Sequence of chain 1.B:
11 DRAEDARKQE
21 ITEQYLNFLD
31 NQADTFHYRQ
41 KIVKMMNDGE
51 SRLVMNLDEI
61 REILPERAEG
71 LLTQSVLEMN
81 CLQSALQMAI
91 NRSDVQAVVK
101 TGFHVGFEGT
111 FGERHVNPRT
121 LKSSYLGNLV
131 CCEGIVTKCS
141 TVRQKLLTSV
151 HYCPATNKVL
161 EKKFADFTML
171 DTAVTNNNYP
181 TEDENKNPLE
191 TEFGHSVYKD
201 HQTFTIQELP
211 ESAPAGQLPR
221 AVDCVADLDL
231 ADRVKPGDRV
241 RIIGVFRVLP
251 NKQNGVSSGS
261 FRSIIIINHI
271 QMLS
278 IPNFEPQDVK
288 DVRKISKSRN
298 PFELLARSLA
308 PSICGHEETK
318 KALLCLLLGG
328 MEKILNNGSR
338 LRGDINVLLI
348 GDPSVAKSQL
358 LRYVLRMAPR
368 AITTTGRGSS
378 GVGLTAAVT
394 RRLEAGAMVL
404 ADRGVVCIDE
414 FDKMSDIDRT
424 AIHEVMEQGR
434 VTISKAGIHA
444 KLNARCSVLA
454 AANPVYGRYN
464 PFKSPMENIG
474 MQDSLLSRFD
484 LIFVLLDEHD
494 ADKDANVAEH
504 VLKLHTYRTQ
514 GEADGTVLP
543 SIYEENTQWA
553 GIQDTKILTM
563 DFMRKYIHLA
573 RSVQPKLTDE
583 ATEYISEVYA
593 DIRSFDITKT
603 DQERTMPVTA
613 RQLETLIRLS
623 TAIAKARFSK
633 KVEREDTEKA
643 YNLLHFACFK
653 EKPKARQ

Binding-site contacts:
Ligand atom O3G contacts residue ARG481 of chain 1.B at 2.8 Å (salt-bridge).
Ligand atom N1 contacts residue PHE354 of chain 1.F at 3.7 Å.
Ligand atom O1A contacts residue SER397 of chain 1.F at 3.0 Å (h-bond).
Ligand atom C8 contacts residue GLY393 of chain 1.F at 3.4 Å.
Ligand atom PB contacts residue LYS396 of chain 1.F at 3.6 Å.
Ligand atom O2' contacts residue GLU616 of chain 1.B at 3.5 Å (salt-bridge).
Ligand atom C6 contacts residue LEU542 of chain 1.F at 3.8 Å (hydrophobic).
Ligand atom C1' contacts residue GLU616 of chain 1.B at 3.6 Å.
Ligand atom O1G contacts residue ASN498 of chain 1.F at 3.0 Å (h-bond).
Ligand atom O2G contacts residue SER397 of chain 1.F at 3.7 Å.
Ligand atom C8 contacts residue ALA612 of chain 1.B at 3.7 Å (hydrophobic).
Ligand atom O2A contacts residue ARG613 of chain 1.B at 3.5 Å (salt-bridge).
Ligand atom C3' contacts residue GLU616 of chain 1.B at 3.7 Å.
Ligand atom O2A contacts residue GLU430 of chain 1.B at 3.7 Å.
Ligand atom O1B contacts residue MG1 of chain 1.EA at 2.1 Å.
Ligand atom O2B contacts residue VAL394 of chain 1.F at 3.4 Å (h-bond).
Ligand atom O3G contacts residue ARG613 of chain 1.B at 3.1 Å (salt-bridge).
Ligand atom O3' contacts residue GLU616 of chain 1.B at 2.7 Å (salt-bridge).
Ligand atom N3B contacts residue GLY393 of chain 1.F at 3.1 Å (h-bond).
Ligand atom O2A contacts residue SER397 of chain 1.F at 3.4 Å (h-bond).
Ligand atom O1A contacts residue ALA395 of chain 1.F at 3.3 Å.
Ligand atom O2B contacts residue LYS396 of chain 1.F at 2.6 Å (salt-bridge).
Ligand atom O3A contacts residue VAL394 of chain 1.F at 3.6 Å (h-bond).
Ligand atom O2G contacts residue MG1 of chain 1.EA at 2.0 Å.
Ligand atom O1G contacts residue LYS396 of chain 1.F at 2.9 Å (salt-bridge).
Ligand atom N6 contacts residue LEU542 of chain 1.F at 3.4 Å.
Ligand atom O1A contacts residue LYS396 of chain 1.F at 3.4 Å (salt-bridge).
Ligand atom O1B contacts residue SER397 of chain 1.F at 2.6 Å (h-bond).
Ligand atom O2G contacts residue ARG481 of chain 1.B at 3.6 Å.
Ligand atom N3B contacts residue ARG613 of chain 1.B at 3.5 Å (salt-bridge).
Ligand atom PG contacts residue MG1 of chain 1.EA at 3.4 Å.
Ligand atom PG contacts residue LYS396 of chain 1.F at 3.8 Å.
Ligand atom O2B contacts residue ALA395 of chain 1.F at 3.4 Å (h-bond).
Ligand atom C5' contacts residue ARG613 of chain 1.B at 3.6 Å.
Ligand atom O3A contacts residue GLY393 of chain 1.F at 3.7 Å.
Ligand atom O1A contacts residue GLN398 of chain 1.F at 3.4 Å (h-bond).
Ligand atom O3A contacts residue ALA395 of chain 1.F at 3.3 Å (h-bond).
Ligand atom N7 contacts residue GLY393 of chain 1.F at 3.6 Å (h-bond).
Ligand atom N3B contacts residue LYS396 of chain 1.F at 3.6 Å (salt-bridge).
Ligand atom PB contacts residue MG1 of chain 1.EA at 3.5 Å.

Sequence of chain 1.F:
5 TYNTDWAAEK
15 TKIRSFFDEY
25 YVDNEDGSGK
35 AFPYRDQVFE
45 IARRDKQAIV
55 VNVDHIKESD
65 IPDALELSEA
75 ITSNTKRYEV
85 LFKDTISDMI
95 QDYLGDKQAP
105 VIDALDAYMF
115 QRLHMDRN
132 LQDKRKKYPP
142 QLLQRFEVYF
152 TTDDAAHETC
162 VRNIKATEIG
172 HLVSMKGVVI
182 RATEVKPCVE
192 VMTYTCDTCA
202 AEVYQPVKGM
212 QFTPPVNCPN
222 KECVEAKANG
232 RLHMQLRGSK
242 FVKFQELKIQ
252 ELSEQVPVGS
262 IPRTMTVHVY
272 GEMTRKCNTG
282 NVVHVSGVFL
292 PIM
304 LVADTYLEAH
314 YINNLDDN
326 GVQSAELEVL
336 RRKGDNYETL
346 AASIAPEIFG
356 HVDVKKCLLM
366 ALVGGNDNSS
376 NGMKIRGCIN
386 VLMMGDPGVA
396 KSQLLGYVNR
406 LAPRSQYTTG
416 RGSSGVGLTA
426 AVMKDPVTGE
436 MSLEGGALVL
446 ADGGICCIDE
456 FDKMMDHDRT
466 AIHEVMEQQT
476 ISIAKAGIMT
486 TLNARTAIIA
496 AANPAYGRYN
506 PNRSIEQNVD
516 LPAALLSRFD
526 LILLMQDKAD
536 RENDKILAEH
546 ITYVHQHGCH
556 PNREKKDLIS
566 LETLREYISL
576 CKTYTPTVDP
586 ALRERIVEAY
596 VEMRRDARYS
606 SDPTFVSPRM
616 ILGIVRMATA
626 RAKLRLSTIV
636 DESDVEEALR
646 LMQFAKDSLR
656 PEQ

A protein and the small-molecule ligand that binds it are described below.
Small molecule (SMILES): Nc1ncnc2c1ncn2[C@@H]1O[C@H](CO[P](=O)(O)O[P](=O)(O)NP(=O)(O)O)[C@@H](O)[C@H]1O